Binding-site contacts:
Ligand atom C1 contacts residue LEU37 of chain 1.B at 4.3 Å (hydrophobic).
Ligand atom C8 contacts residue LEU17 of chain 1.A at 3.6 Å (hydrophobic).
Ligand atom C5 contacts residue ASN19 of chain 1.A at 3.6 Å.
Ligand atom C1 contacts residue ASN19 of chain 1.A at 1.4 Å.
Ligand atom C4 contacts residue ASN19 of chain 1.A at 4.1 Å.
Ligand atom O5 contacts residue ASN19 of chain 1.A at 2.3 Å (h-bond).
Ligand atom O5 contacts residue LEU37 of chain 1.B at 3.7 Å.
Ligand atom C2 contacts residue ASN19 of chain 1.A at 2.4 Å.
Ligand atom C6 contacts residue GLY40 of chain 1.B at 3.9 Å.
Ligand atom C3 contacts residue ASN19 of chain 1.A at 3.8 Å.
Ligand atom O7 contacts residue ASN19 of chain 1.A at 4.4 Å.
Ligand atom C8 contacts residue ASN19 of chain 1.A at 4.3 Å.
Ligand atom C7 contacts residue ASN19 of chain 1.A at 4.0 Å.
Ligand atom C1 contacts residue GLN35 of chain 1.B at 4.2 Å.
Ligand atom N2 contacts residue ASN19 of chain 1.A at 3.0 Å (h-bond).

Sequence of chain 1.A:
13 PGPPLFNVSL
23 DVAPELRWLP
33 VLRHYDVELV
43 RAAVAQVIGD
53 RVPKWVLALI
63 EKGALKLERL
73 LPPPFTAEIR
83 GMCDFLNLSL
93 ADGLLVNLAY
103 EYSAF

A small-molecule ligand and the protein it binds are described below.
Small molecule (SMILES): CC(=O)N[C@@H]1[C@@H](O)[C@H](O)[C@@H](CO)O[C@H]1O

Sequence of chain 1.B:
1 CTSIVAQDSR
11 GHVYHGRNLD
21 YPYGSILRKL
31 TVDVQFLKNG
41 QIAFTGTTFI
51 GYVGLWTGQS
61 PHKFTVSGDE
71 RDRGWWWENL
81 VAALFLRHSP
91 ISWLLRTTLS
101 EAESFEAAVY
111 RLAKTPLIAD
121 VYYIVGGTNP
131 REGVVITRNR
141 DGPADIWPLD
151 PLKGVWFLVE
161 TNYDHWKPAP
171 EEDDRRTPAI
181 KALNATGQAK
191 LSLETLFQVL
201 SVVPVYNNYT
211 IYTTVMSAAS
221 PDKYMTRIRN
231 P